This protein binds this small molecule.
Small molecule (SMILES): NCc1ccccc1

Binding-site contacts:
Ligand atom C contacts residue GLU202 of chain 1.B at 3.2 Å.
Ligand atom C contacts residue GLY228 of chain 1.B at 4.4 Å.
Ligand atom C3 contacts residue TRP227 of chain 1.B at 4.0 Å (hydrophobic).
Ligand atom C6 contacts residue SER226 of chain 1.B at 4.4 Å.
Ligand atom N contacts residue CYS231 of chain 1.B at 4.2 Å.
Ligand atom C1 contacts residue GLY228 of chain 1.B at 3.8 Å.
Ligand atom C6 contacts residue VAL225 of chain 1.B at 4.3 Å (hydrophobic).
Ligand atom C contacts residue GLY230 of chain 1.B at 3.8 Å.
Ligand atom C2 contacts residue TRP227 of chain 1.B at 4.4 Å (hydrophobic).
Ligand atom C3 contacts residue GLY238 of chain 1.B at 4.1 Å.
Ligand atom C2 contacts residue GLY228 of chain 1.B at 3.9 Å.
Ligand atom N contacts residue GLU202 of chain 1.B at 2.9 Å (salt-bridge).
Ligand atom C2 contacts residue ASP199 of chain 1.B at 4.0 Å.
Ligand atom C3 contacts residue ALA200 of chain 1.B at 3.6 Å (hydrophobic).
Ligand atom C5 contacts residue VAL225 of chain 1.B at 3.5 Å (hydrophobic).
Ligand atom C1 contacts residue CYS201 of chain 1.B at 4.2 Å (hydrophobic).
Ligand atom C4 contacts residue VAL225 of chain 1.B at 3.9 Å (hydrophobic).
Ligand atom C2 contacts residue CYS201 of chain 1.B at 4.2 Å (hydrophobic).
Ligand atom C contacts residue CYS231 of chain 1.B at 3.9 Å (hydrophobic).
Ligand atom C4 contacts residue ASP199 of chain 1.B at 4.3 Å.
Ligand atom C6 contacts residue GLY228 of chain 1.B at 3.6 Å.
Ligand atom C1 contacts residue GLY230 of chain 1.B at 4.1 Å.
Ligand atom C3 contacts residue ASP199 of chain 1.B at 3.4 Å.
Ligand atom C1 contacts residue TRP227 of chain 1.B at 4.3 Å (hydrophobic).
Ligand atom C4 contacts residue TRP227 of chain 1.B at 3.4 Å (hydrophobic).
Ligand atom C5 contacts residue SER226 of chain 1.B at 3.9 Å.
Ligand atom C4 contacts residue GLY228 of chain 1.B at 3.8 Å.
Ligand atom C4 contacts residue ALA200 of chain 1.B at 3.8 Å (hydrophobic).
Ligand atom N contacts residue GLY230 of chain 1.B at 3.1 Å (h-bond).
Ligand atom N contacts residue GLY228 of chain 1.B at 3.1 Å (h-bond).
Ligand atom C contacts residue CYS201 of chain 1.B at 3.8 Å (hydrophobic).
Ligand atom C1 contacts residue ALA200 of chain 1.B at 4.1 Å (hydrophobic).
Ligand atom C2 contacts residue GLY230 of chain 1.B at 3.5 Å.
Ligand atom C5 contacts residue ALA200 of chain 1.B at 4.3 Å (hydrophobic).
Ligand atom C6 contacts residue TRP227 of chain 1.B at 3.7 Å (hydrophobic).
Ligand atom C5 contacts residue TRP227 of chain 1.B at 3.3 Å (hydrophobic).
Ligand atom C3 contacts residue GLY228 of chain 1.B at 3.9 Å.
Ligand atom C2 contacts residue ALA200 of chain 1.B at 3.3 Å (hydrophobic).
Ligand atom C4 contacts residue GLY238 of chain 1.B at 4.2 Å.
Ligand atom C5 contacts residue GLY228 of chain 1.B at 3.6 Å.

Sequence of chain 1.B:
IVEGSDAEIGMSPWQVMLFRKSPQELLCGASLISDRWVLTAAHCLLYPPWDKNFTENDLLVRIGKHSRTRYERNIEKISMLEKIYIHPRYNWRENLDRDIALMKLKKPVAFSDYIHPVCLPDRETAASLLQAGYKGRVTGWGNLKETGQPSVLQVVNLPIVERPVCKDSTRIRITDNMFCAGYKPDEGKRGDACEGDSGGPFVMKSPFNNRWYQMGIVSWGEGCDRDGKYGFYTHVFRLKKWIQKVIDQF